Sequence of chain 1.G:
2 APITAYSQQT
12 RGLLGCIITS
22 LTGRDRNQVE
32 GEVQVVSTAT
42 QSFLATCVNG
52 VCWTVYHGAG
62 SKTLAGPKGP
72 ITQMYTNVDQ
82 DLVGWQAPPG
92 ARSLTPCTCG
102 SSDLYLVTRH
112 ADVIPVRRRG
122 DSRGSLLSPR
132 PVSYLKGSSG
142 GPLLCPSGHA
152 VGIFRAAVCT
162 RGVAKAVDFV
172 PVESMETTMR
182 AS

Binding-site contacts:
Ligand atom O46 contacts residue SER140 of chain 1.G at 3.3 Å (h-bond).
Ligand atom C26 contacts residue ARG156 of chain 1.G at 3.2 Å.
Ligand atom C18 contacts residue HIS58 of chain 1.G at 3.5 Å.
Ligand atom C44 contacts residue SER140 of chain 1.G at 3.4 Å.
Ligand atom N40 contacts residue HIS58 of chain 1.G at 3.4 Å (h-bond).
Ligand atom N16 contacts residue HIS58 of chain 1.G at 3.1 Å.
Ligand atom O49 contacts residue PHE44 of chain 1.G at 3.4 Å.
Ligand atom O49 contacts residue SER140 of chain 1.G at 2.7 Å (h-bond).
Ligand atom C43 contacts residue PHE155 of chain 1.G at 3.2 Å (hydrophobic).
Ligand atom O50 contacts residue GLY138 of chain 1.G at 2.9 Å (h-bond).
Ligand atom C52 contacts residue HIS58 of chain 1.G at 3.2 Å.
Ligand atom C3 contacts residue ARG156 of chain 1.G at 3.5 Å.
Ligand atom C41 contacts residue SER140 of chain 1.G at 3.6 Å.
Ligand atom O30 contacts residue ALA158 of chain 1.G at 3.6 Å.
Ligand atom S47 contacts residue SER140 of chain 1.G at 3.4 Å (h-bond).
Ligand atom C5 contacts residue ARG156 of chain 1.G at 3.3 Å.
Ligand atom C35 contacts residue VAL133 of chain 1.G at 3.4 Å (hydrophobic).
Ligand atom C36 contacts residue ALA158 of chain 1.G at 3.6 Å (hydrophobic).
Ligand atom C42 contacts residue PHE155 of chain 1.G at 3.6 Å (hydrophobic).
Ligand atom C15 contacts residue HIS58 of chain 1.G at 3.5 Å.
Ligand atom C12 contacts residue ARG156 of chain 1.G at 3.2 Å.
Ligand atom O49 contacts residue GLY138 of chain 1.G at 3.2 Å.
Ligand atom C36 contacts residue VAL133 of chain 1.G at 3.6 Å (hydrophobic).
Ligand atom N40 contacts residue ARG156 of chain 1.G at 2.8 Å (salt-bridge).
Ligand atom N7 contacts residue ASP82 of chain 1.G at 3.6 Å.
Ligand atom O11 contacts residue ARG156 of chain 1.G at 3.0 Å (salt-bridge).
Ligand atom O50 contacts residue LYS137 of chain 1.G at 3.0 Å.
Ligand atom C26 contacts residue HIS58 of chain 1.G at 3.6 Å.
Ligand atom C48 contacts residue HIS58 of chain 1.G at 3.6 Å.
Ligand atom O46 contacts residue SER139 of chain 1.G at 3.2 Å (h-bond).
Ligand atom O39 contacts residue LYS137 of chain 1.G at 2.6 Å (salt-bridge).
Ligand atom O30 contacts residue ALA157 of chain 1.G at 3.6 Å.
Ligand atom C12 contacts residue ASP80 of chain 1.G at 3.2 Å.
Ligand atom C29 contacts residue LYS137 of chain 1.G at 3.4 Å.
Ligand atom N45 contacts residue SER140 of chain 1.G at 3.2 Å (h-bond).
Ligand atom O46 contacts residue GLY138 of chain 1.G at 2.8 Å (h-bond).
Ligand atom F13 contacts residue ASP80 of chain 1.G at 3.6 Å.
Ligand atom N45 contacts residue LYS137 of chain 1.G at 3.4 Å (salt-bridge).
Ligand atom C43 contacts residue SER140 of chain 1.G at 3.5 Å.
Ligand atom N45 contacts residue HIS58 of chain 1.G at 3.0 Å (h-bond).

The small molecule below binds the protein below.
Small molecule (SMILES): COc1ccc2c(O[C@H]3C[C@H]4C(=O)N(C)CCCC/C=C\[C@@H]5C[C@@]5(C(=O)NS(=O)(=O)C5(C)CC5)NC(=O)N4C3)cc(-c3nc(C(C)C)cs3)nc2c1F